Sequence of chain 1.A:
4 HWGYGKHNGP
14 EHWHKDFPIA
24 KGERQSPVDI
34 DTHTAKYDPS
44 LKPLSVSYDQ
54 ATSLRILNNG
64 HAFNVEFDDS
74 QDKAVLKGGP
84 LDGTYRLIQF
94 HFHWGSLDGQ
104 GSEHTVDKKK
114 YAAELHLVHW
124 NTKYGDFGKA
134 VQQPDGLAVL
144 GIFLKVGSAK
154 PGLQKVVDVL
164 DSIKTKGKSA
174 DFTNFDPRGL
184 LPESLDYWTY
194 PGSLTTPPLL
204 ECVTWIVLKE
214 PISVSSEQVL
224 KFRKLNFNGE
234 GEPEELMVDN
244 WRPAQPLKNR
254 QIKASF

This protein binds this small molecule.
Small molecule (SMILES): O=C1NS(=O)(=O)c2ccccc21

Binding-site contacts:
Ligand atom O8 contacts residue ZN1 of chain 1.B at 3.1 Å.
Ligand atom C5 contacts residue VAL121 of chain 1.A at 3.8 Å (hydrophobic).
Ligand atom O12 contacts residue TRP208 of chain 1.A at 3.4 Å.
Ligand atom N9 contacts residue ZN1 of chain 1.B at 2.0 Å.
Ligand atom C1 contacts residue THR199 of chain 1.A at 3.8 Å.
Ligand atom C6 contacts residue LEU197 of chain 1.A at 3.8 Å (hydrophobic).
Ligand atom S10 contacts residue THR198 of chain 1.A at 4.0 Å.
Ligand atom O11 contacts residue VAL142 of chain 1.A at 3.5 Å.
Ligand atom N9 contacts residue HIS96 of chain 1.A at 3.6 Å.
Ligand atom C6 contacts residue HIS94 of chain 1.A at 3.8 Å.
Ligand atom C7 contacts residue HIS94 of chain 1.A at 3.2 Å.
Ligand atom O8 contacts residue THR199 of chain 1.A at 3.0 Å (h-bond).
Ligand atom C7 contacts residue THR199 of chain 1.A at 3.3 Å.
Ligand atom S10 contacts residue ZN1 of chain 1.B at 3.1 Å.
Ligand atom O8 contacts residue HIS94 of chain 1.A at 3.1 Å (h-bond).
Ligand atom S10 contacts residue HIS94 of chain 1.A at 3.6 Å.
Ligand atom C4 contacts residue LEU197 of chain 1.A at 3.5 Å (hydrophobic).
Ligand atom O11 contacts residue ZN1 of chain 1.B at 3.1 Å.
Ligand atom C1 contacts residue HIS94 of chain 1.A at 3.5 Å.
Ligand atom S10 contacts residue HIS119 of chain 1.A at 3.8 Å.
Ligand atom O11 contacts residue HIS119 of chain 1.A at 3.2 Å (h-bond).
Ligand atom N9 contacts residue HIS94 of chain 1.A at 2.8 Å (h-bond).
Ligand atom C2 contacts residue LEU197 of chain 1.A at 4.1 Å (hydrophobic).
Ligand atom O11 contacts residue HIS94 of chain 1.A at 3.2 Å.
Ligand atom N9 contacts residue THR198 of chain 1.A at 3.2 Å (h-bond).
Ligand atom C4 contacts residue VAL121 of chain 1.A at 3.8 Å (hydrophobic).
Ligand atom C5 contacts residue LEU197 of chain 1.A at 3.5 Å (hydrophobic).
Ligand atom N9 contacts residue HIS119 of chain 1.A at 3.5 Å (h-bond).
Ligand atom C7 contacts residue THR198 of chain 1.A at 3.9 Å.
Ligand atom O12 contacts residue THR198 of chain 1.A at 3.1 Å (h-bond).
Ligand atom C1 contacts residue ZN1 of chain 1.B at 4.1 Å.
Ligand atom O12 contacts residue ZN1 of chain 1.B at 4.0 Å.
Ligand atom O12 contacts residue LEU197 of chain 1.A at 3.3 Å.
Ligand atom C2 contacts residue THR199 of chain 1.A at 3.7 Å.
Ligand atom C7 contacts residue ZN1 of chain 1.B at 2.9 Å.
Ligand atom O8 contacts residue HIS96 of chain 1.A at 3.8 Å.
Ligand atom O11 contacts residue TRP208 of chain 1.A at 3.7 Å.
Ligand atom C3 contacts residue LEU197 of chain 1.A at 3.8 Å (hydrophobic).
Ligand atom O11 contacts residue VAL121 of chain 1.A at 3.7 Å.
Ligand atom O12 contacts residue SER196 of chain 1.A at 3.9 Å.